Sequence of chain 1.E:
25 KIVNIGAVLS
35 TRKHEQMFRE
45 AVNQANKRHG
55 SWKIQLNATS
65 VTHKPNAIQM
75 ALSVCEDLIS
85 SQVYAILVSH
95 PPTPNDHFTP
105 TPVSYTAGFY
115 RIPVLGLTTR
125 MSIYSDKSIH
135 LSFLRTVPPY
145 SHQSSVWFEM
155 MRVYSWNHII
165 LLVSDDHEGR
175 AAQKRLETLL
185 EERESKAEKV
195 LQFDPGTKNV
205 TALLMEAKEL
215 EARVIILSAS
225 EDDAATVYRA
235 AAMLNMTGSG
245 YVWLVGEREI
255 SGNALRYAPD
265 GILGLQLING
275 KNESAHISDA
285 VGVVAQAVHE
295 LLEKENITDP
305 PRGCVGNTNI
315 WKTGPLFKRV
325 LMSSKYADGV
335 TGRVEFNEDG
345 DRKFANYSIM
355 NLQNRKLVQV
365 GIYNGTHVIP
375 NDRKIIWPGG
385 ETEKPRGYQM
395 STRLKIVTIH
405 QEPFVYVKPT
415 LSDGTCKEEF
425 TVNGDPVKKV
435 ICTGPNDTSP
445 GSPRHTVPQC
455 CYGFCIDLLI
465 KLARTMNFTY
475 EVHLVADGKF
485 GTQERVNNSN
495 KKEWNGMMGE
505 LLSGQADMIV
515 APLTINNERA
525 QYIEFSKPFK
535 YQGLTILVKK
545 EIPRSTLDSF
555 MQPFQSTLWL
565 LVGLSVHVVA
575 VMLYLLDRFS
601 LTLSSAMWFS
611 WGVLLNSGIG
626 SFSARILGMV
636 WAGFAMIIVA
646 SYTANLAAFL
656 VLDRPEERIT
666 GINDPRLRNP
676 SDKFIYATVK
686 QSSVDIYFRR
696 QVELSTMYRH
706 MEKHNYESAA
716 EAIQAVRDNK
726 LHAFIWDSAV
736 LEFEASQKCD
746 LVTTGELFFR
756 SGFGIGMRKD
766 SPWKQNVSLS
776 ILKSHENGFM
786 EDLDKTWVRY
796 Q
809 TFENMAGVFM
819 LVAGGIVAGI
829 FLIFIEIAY

Binding-site contacts:
Ligand atom C5 contacts residue THR63 of chain 1.E at 4.2 Å.
Ligand atom O5 contacts residue ASN61 of chain 1.E at 2.4 Å (h-bond).
Ligand atom C5 contacts residue ASN61 of chain 1.E at 3.7 Å.
Ligand atom C2 contacts residue ASN61 of chain 1.E at 2.5 Å.
Ligand atom C6 contacts residue ALA62 of chain 1.E at 3.7 Å (hydrophobic).
Ligand atom N2 contacts residue ASN61 of chain 1.E at 2.9 Å (h-bond).
Ligand atom O6 contacts residue ALA62 of chain 1.E at 3.5 Å (h-bond).
Ligand atom C5 contacts residue ALA62 of chain 1.E at 4.2 Å (hydrophobic).
Ligand atom C7 contacts residue ASN61 of chain 1.E at 3.4 Å.
Ligand atom C1 contacts residue ASN61 of chain 1.E at 1.4 Å.
Ligand atom O7 contacts residue ASN61 of chain 1.E at 3.5 Å (h-bond).
Ligand atom O6 contacts residue ARG43 of chain 1.E at 4.2 Å.
Ligand atom C4 contacts residue ASN61 of chain 1.E at 4.2 Å.
Ligand atom C8 contacts residue ASN61 of chain 1.E at 4.5 Å.
Ligand atom C1 contacts residue THR63 of chain 1.E at 4.5 Å.
Ligand atom O5 contacts residue ALA62 of chain 1.E at 3.8 Å.
Ligand atom C6 contacts residue THR63 of chain 1.E at 3.7 Å.
Ligand atom O7 contacts residue SER85 of chain 1.E at 4.3 Å.
Ligand atom O5 contacts residue THR63 of chain 1.E at 3.4 Å.
Ligand atom C8 contacts residue ILE26 of chain 1.E at 4.0 Å (hydrophobic).
Ligand atom C3 contacts residue ASN61 of chain 1.E at 3.8 Å.

This small molecule binds to this protein.
Small molecule (SMILES): CC(=O)N[C@@H]1[C@@H](O)[C@H](O)[C@@H](CO)O[C@H]1O